A small-molecule ligand and the protein it binds are described below.
Small molecule (SMILES): CN(C)CCCN(C)c1nc(N(C)CCC#N)c2cc(Br)ccc2n1

Sequence of chain 1.A:
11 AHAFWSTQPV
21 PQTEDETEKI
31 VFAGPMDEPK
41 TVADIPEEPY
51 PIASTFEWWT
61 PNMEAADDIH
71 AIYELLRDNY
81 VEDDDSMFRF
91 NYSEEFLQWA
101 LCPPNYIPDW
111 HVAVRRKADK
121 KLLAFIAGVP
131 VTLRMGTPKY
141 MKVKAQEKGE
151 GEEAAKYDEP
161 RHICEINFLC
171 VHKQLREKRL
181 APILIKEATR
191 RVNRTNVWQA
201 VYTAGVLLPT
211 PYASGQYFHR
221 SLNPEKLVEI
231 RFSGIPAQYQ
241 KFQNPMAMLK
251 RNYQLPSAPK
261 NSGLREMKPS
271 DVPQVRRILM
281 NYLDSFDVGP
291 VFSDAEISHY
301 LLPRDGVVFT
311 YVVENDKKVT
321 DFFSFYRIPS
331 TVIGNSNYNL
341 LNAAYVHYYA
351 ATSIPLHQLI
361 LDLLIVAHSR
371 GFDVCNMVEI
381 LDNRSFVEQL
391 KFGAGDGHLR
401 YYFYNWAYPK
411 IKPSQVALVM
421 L

Binding-site contacts:
Ligand atom C7 contacts residue TYR217 of chain 1.A at 3.3 Å (hydrophobic).
Ligand atom C9 contacts residue TYR217 of chain 1.A at 3.1 Å (hydrophobic).
Ligand atom C11 contacts residue HIS398 of chain 1.A at 3.8 Å.
Ligand atom C14 contacts residue TYR217 of chain 1.A at 3.7 Å (hydrophobic).
Ligand atom C8 contacts residue TYR217 of chain 1.A at 3.0 Å (hydrophobic).
Ligand atom C11 contacts residue TYR217 of chain 1.A at 3.6 Å (hydrophobic).
Ligand atom C16 contacts residue TYR345 of chain 1.A at 3.6 Å (hydrophobic).
Ligand atom N2 contacts residue TYR217 of chain 1.A at 3.7 Å.
Ligand atom C13 contacts residue TYR217 of chain 1.A at 3.6 Å (hydrophobic).
Ligand atom C12 contacts residue TYR217 of chain 1.A at 3.4 Å (hydrophobic).
Ligand atom C17 contacts residue PHE90 of chain 1.A at 3.6 Å (hydrophobic).
Ligand atom C contacts residue VAL378 of chain 1.A at 3.8 Å (hydrophobic).
Ligand atom C6 contacts residue TYR345 of chain 1.A at 3.7 Å (hydrophobic).
Ligand atom N1 contacts residue PHE90 of chain 1.A at 3.6 Å.
Ligand atom C1 contacts residue MET420 of chain 1.A at 3.1 Å (hydrophobic).
Ligand atom C contacts residue TYR217 of chain 1.A at 2.8 Å (hydrophobic).
Ligand atom C6 contacts residue PHE90 of chain 1.A at 3.2 Å (hydrophobic).
Ligand atom N4 contacts residue GLY205 of chain 1.A at 3.2 Å (h-bond).
Ligand atom N contacts residue MET420 of chain 1.A at 3.8 Å.
Ligand atom C17 contacts residue TYR217 of chain 1.A at 3.8 Å (hydrophobic).
Ligand atom C2 contacts residue LEU421 of chain 1.A at 3.8 Å (hydrophobic).
Ligand atom C5 contacts residue TYR92 of chain 1.A at 3.8 Å (hydrophobic).
Ligand atom C11 contacts residue GLY205 of chain 1.A at 3.9 Å.
Ligand atom BR contacts residue ASP396 of chain 1.A at 3.0 Å.
Ligand atom N2 contacts residue PHE90 of chain 1.A at 3.6 Å.
Ligand atom C1 contacts residue VAL378 of chain 1.A at 3.8 Å (hydrophobic).
Ligand atom C1 contacts residue LEU399 of chain 1.A at 3.8 Å (hydrophobic).
Ligand atom C11 contacts residue GLY397 of chain 1.A at 3.8 Å.
Ligand atom C4 contacts residue TYR345 of chain 1.A at 3.4 Å (hydrophobic).
Ligand atom BR contacts residue GLY395 of chain 1.A at 3.8 Å.
Ligand atom C5 contacts residue PHE90 of chain 1.A at 3.3 Å (hydrophobic).
Ligand atom C17 contacts residue TYR345 of chain 1.A at 3.6 Å (hydrophobic).
Ligand atom N5 contacts residue TYR345 of chain 1.A at 2.8 Å (h-bond).
Ligand atom C1 contacts residue TYR326 of chain 1.A at 3.9 Å (hydrophobic).
Ligand atom N4 contacts residue HIS398 of chain 1.A at 3.1 Å (h-bond).
Ligand atom N3 contacts residue TYR217 of chain 1.A at 3.0 Å (h-bond).
Ligand atom N1 contacts residue TYR345 of chain 1.A at 3.8 Å.
Ligand atom N5 contacts residue PHE90 of chain 1.A at 3.2 Å.
Ligand atom N4 contacts residue GLY397 of chain 1.A at 3.4 Å.
Ligand atom C2 contacts residue MET420 of chain 1.A at 3.5 Å (hydrophobic).